Sequence of chain 1.C:
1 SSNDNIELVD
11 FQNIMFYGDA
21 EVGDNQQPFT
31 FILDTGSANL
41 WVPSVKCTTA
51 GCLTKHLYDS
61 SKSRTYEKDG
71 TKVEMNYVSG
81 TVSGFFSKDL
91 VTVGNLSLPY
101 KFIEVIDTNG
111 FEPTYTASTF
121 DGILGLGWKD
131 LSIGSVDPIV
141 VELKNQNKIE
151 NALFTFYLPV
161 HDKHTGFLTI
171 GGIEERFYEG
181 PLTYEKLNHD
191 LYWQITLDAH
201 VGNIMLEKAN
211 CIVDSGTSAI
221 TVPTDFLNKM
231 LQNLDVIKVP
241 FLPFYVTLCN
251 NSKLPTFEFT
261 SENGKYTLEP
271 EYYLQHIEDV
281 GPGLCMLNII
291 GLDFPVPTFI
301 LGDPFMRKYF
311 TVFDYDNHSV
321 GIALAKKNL

Binding-site contacts:
Ligand atom C contacts residue GLY216 of chain 1.C at 3.6 Å.
Ligand atom CD1 contacts residue TYR192 of chain 1.C at 3.3 Å (hydrophobic).
Ligand atom C contacts residue ASP34 of chain 1.C at 3.5 Å.
Ligand atom O contacts residue TYR192 of chain 1.C at 2.6 Å (h-bond).
Ligand atom O contacts residue SER218 of chain 1.C at 3.1 Å (h-bond).
Ligand atom N contacts residue GLY36 of chain 1.C at 3.3 Å (h-bond).
Ligand atom C contacts residue TYR77 of chain 1.C at 3.5 Å (hydrophobic).
Ligand atom CA contacts residue GLY216 of chain 1.C at 3.4 Å.
Ligand atom O contacts residue SER79 of chain 1.C at 3.0 Å (h-bond).
Ligand atom CB contacts residue ASP34 of chain 1.C at 3.5 Å.
Ligand atom CB contacts residue THR217 of chain 1.C at 3.2 Å.
Ligand atom CE1 contacts residue THR114 of chain 1.C at 3.3 Å.
Ligand atom CD1 contacts residue ILE123 of chain 1.C at 3.1 Å (hydrophobic).
Ligand atom O contacts residue VAL78 of chain 1.C at 2.9 Å (h-bond).
Ligand atom C contacts residue SER79 of chain 1.C at 3.5 Å.
Ligand atom N contacts residue ASN76 of chain 1.C at 3.2 Å (h-bond).
Ligand atom CZ contacts residue PHE294 of chain 1.C at 3.4 Å (hydrophobic).
Ligand atom CA contacts residue ASN76 of chain 1.C at 3.2 Å.
Ligand atom CA contacts residue SER79 of chain 1.C at 3.3 Å.
Ligand atom CD1 contacts residue GLY36 of chain 1.C at 2.8 Å.
Ligand atom CG contacts residue SER37 of chain 1.C at 3.6 Å.
Ligand atom CB contacts residue ILE290 of chain 1.C at 2.7 Å (hydrophobic).
Ligand atom OE1 contacts residue ALA38 of chain 1.C at 2.8 Å (h-bond).
Ligand atom N contacts residue GLY216 of chain 1.C at 3.0 Å (h-bond).
Ligand atom NE2 contacts residue MET75 of chain 1.C at 3.2 Å.
Ligand atom CE2 contacts residue TYR192 of chain 1.C at 3.3 Å (hydrophobic).
Ligand atom CG contacts residue TYR192 of chain 1.C at 3.6 Å (hydrophobic).
Ligand atom CB contacts residue SER218 of chain 1.C at 3.3 Å.
Ligand atom CZ contacts residue TYR192 of chain 1.C at 3.5 Å (hydrophobic).
Ligand atom CA contacts residue ILE290 of chain 1.C at 3.6 Å (hydrophobic).
Ligand atom O contacts residue SER79 of chain 1.C at 3.2 Å (h-bond).
Ligand atom OE1 contacts residue LEU131 of chain 1.C at 3.5 Å (h-bond).
Ligand atom O contacts residue THR217 of chain 1.C at 3.4 Å.
Ligand atom CD1 contacts residue ILE32 of chain 1.C at 3.4 Å (hydrophobic).
Ligand atom CB contacts residue ASN76 of chain 1.C at 3.2 Å.
Ligand atom O contacts residue VAL78 of chain 1.C at 3.3 Å.
Ligand atom N contacts residue SER79 of chain 1.C at 2.8 Å (h-bond).
Ligand atom OG contacts residue THR217 of chain 1.C at 2.6 Å (h-bond).
Ligand atom O contacts residue TYR77 of chain 1.C at 3.2 Å.
Ligand atom CD2 contacts residue TYR192 of chain 1.C at 3.3 Å (hydrophobic).

This protein binds this small molecule.
Small molecule (SMILES): CC(C)C[C@@H](CN[C@@H](CC(C)C)C(=O)N[C@@H](CCC(N)=O)C(=O)N[C@@H](Cc1ccccc1)C(=O)O)NC(=O)[C@H](CO)NC(=O)[C@H](Cc1ccccc1)NC(=O)[C@@H]1CCCN1C(=O)[C@@H](N)CCCCN